A protein and the small-molecule ligand that binds it are described below.
Small molecule (SMILES): O=c1[nH]cnc2c1ncn2[C@@H]1O[C@H](COP(=O)(O)O)[C@@H](O)[C@H]1O

Binding-site contacts:
Ligand atom P contacts residue GLY253 of chain 1.A at 3.7 Å.
Ligand atom O3P contacts residue SER194 of chain 1.A at 2.8 Å (h-bond).
Ligand atom C6 contacts residue SER280 of chain 1.A at 3.6 Å.
Ligand atom C2 contacts residue GLU299 of chain 1.A at 3.4 Å.
Ligand atom O5' contacts residue GLY193 of chain 1.A at 3.5 Å.
Ligand atom C3' contacts residue ASP229 of chain 1.A at 3.5 Å.
Ligand atom O3' contacts residue MET250 of chain 1.A at 3.6 Å (h-bond).
Ligand atom O6 contacts residue GLU299 of chain 1.A at 3.7 Å.
Ligand atom O3' contacts residue ASP229 of chain 1.A at 2.5 Å (salt-bridge).
Ligand atom O2P contacts residue GLY253 of chain 1.A at 2.8 Å (h-bond).
Ligand atom C2 contacts residue CYS196 of chain 1.A at 2.6 Å (hydrophobic).
Ligand atom C5' contacts residue GLY252 of chain 1.A at 3.8 Å.
Ligand atom P contacts residue SER194 of chain 1.A at 3.7 Å.
Ligand atom N1 contacts residue SER280 of chain 1.A at 3.5 Å (h-bond).
Ligand atom C4' contacts residue ASP229 of chain 1.A at 3.5 Å.
Ligand atom O1P contacts residue GLY252 of chain 1.A at 2.8 Å (h-bond).
Ligand atom O2' contacts residue ASP229 of chain 1.A at 2.6 Å (salt-bridge).
Ligand atom C6 contacts residue GLU299 of chain 1.A at 3.7 Å.
Ligand atom N7 contacts residue MET279 of chain 1.A at 3.0 Å (h-bond).
Ligand atom C8 contacts residue MET65 of chain 1.A at 3.4 Å (hydrophobic).
Ligand atom N1 contacts residue CYS196 of chain 1.A at 3.6 Å (h-bond).
Ligand atom N3 contacts residue CYS196 of chain 1.A at 3.2 Å (h-bond).
Ligand atom O6 contacts residue GLY278 of chain 1.A at 3.2 Å.
Ligand atom O6 contacts residue MET279 of chain 1.A at 3.1 Å (h-bond).
Ligand atom C6 contacts residue MET279 of chain 1.A at 3.7 Å (hydrophobic).
Ligand atom O3P contacts residue GLY193 of chain 1.A at 3.4 Å.
Ligand atom O3' contacts residue ALA63 of chain 1.A at 3.5 Å.
Ligand atom C5 contacts residue GLY278 of chain 1.A at 3.8 Å.
Ligand atom O2P contacts residue SER194 of chain 1.A at 2.7 Å (h-bond).
Ligand atom C5 contacts residue MET279 of chain 1.A at 3.6 Å (hydrophobic).
Ligand atom N7 contacts residue MET65 of chain 1.A at 3.7 Å.
Ligand atom O1P contacts residue GLY253 of chain 1.A at 3.3 Å (h-bond).
Ligand atom O2P contacts residue GLY252 of chain 1.A at 3.7 Å.
Ligand atom O5' contacts residue GLY230 of chain 1.A at 3.3 Å.
Ligand atom O3P contacts residue GLY231 of chain 1.A at 3.0 Å (h-bond).
Ligand atom O6 contacts residue SER280 of chain 1.A at 2.8 Å (h-bond).
Ligand atom O6 contacts residue GLY300 of chain 1.A at 3.4 Å.
Ligand atom N7 contacts residue GLY278 of chain 1.A at 3.4 Å.
Ligand atom C6 contacts residue GLY278 of chain 1.A at 3.8 Å.
Ligand atom N1 contacts residue GLU299 of chain 1.A at 2.7 Å (salt-bridge).

Sequence of chain 1.A:
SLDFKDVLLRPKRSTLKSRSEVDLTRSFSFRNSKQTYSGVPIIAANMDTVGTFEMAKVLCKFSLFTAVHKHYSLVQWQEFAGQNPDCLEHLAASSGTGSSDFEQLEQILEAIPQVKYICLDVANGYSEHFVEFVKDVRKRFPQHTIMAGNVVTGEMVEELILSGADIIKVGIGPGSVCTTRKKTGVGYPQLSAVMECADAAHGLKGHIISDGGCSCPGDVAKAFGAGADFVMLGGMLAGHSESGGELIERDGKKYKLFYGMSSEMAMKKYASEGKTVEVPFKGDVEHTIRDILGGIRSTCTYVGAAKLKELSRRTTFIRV